Binding-site contacts:
Ligand atom O5' contacts residue DA1 of chain 1.LC at 3.9 Å.
Ligand atom C3' contacts residue DA1 of chain 1.LC at 2.6 Å.
Ligand atom C2' contacts residue DA1 of chain 1.LC at 3.7 Å.
Ligand atom C5' contacts residue DA1 of chain 1.LC at 3.6 Å.
Ligand atom O3' contacts residue PRO205 of chain 1.O at 4.1 Å.
Ligand atom C4' contacts residue DA1 of chain 1.LC at 3.7 Å.
Ligand atom C2' contacts residue PRO205 of chain 1.O at 4.5 Å (hydrophobic).
Ligand atom O3' contacts residue DA1 of chain 1.LC at 1.6 Å.

Sequence of chain 1.O:
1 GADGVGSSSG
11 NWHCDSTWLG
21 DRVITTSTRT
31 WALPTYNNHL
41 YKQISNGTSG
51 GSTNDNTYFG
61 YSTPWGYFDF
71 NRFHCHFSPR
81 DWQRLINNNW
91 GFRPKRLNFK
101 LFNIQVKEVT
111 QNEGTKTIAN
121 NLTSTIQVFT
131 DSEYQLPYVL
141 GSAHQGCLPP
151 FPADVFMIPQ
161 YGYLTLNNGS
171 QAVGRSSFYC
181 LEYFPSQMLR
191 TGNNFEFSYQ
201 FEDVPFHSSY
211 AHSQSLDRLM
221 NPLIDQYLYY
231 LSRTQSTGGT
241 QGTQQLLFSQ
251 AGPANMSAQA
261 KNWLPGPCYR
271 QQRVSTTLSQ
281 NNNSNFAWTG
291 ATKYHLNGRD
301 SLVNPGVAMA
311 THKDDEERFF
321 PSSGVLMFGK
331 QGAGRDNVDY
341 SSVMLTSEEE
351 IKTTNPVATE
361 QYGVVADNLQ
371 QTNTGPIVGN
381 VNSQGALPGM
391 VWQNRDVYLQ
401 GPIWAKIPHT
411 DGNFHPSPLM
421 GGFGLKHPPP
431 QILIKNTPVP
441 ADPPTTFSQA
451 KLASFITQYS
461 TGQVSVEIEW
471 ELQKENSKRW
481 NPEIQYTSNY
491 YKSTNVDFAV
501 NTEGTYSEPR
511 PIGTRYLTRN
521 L

This small molecule binds to this protein.
Small molecule (SMILES): Nc1ccn([C@H]2C[C@H](O)[C@@H](COP(=O)(O)O)O2)c(=O)n1